This protein binds this small molecule.
Small molecule (SMILES): CC(=O)N[C@@H]1[C@@H](O)[C@H](O)[C@@H](CO)O[C@H]1O

Sequence of chain 1.C:
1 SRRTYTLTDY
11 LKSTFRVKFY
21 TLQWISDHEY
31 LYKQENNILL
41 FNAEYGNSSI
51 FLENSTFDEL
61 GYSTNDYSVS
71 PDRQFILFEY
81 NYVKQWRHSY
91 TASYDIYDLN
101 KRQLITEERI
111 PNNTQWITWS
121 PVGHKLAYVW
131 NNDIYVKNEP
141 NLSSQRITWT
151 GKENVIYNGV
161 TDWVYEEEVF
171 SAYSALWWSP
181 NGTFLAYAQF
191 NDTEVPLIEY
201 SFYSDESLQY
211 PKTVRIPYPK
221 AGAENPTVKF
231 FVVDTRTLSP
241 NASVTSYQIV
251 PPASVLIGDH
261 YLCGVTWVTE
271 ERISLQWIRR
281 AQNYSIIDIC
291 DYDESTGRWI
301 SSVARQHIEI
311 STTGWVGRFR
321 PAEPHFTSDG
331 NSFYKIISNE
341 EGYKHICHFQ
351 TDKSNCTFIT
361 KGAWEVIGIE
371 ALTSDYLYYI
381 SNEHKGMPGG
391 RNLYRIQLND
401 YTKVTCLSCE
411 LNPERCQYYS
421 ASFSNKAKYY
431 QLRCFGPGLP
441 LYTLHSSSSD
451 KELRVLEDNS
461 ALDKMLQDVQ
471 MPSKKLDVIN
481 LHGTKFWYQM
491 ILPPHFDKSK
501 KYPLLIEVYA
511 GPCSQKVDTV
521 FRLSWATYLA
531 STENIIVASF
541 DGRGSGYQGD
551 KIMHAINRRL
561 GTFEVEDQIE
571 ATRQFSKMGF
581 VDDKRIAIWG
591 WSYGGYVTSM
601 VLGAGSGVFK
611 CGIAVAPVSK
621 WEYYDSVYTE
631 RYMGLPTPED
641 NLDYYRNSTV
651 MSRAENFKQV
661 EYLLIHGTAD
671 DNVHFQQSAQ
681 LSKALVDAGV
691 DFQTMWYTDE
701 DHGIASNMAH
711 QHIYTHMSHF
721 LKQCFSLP

Binding-site contacts:
Ligand atom O5 contacts residue GLU35 of chain 1.C at 3.9 Å.
Ligand atom O6 contacts residue GLU35 of chain 1.C at 4.0 Å.
Ligand atom C5 contacts residue ASN37 of chain 1.C at 4.5 Å.
Ligand atom N2 contacts residue ASN54 of chain 1.C at 2.9 Å (h-bond).
Ligand atom C1 contacts residue ASN54 of chain 1.C at 1.5 Å.
Ligand atom C6 contacts residue ASN37 of chain 1.C at 4.4 Å.
Ligand atom C3 contacts residue ASN54 of chain 1.C at 3.8 Å.
Ligand atom C4 contacts residue GLU35 of chain 1.C at 2.9 Å.
Ligand atom C7 contacts residue ASN54 of chain 1.C at 3.4 Å.
Ligand atom C7 contacts residue ASN36 of chain 1.C at 4.2 Å.
Ligand atom O5 contacts residue ASN54 of chain 1.C at 2.4 Å (h-bond).
Ligand atom O5 contacts residue ASN37 of chain 1.C at 3.3 Å (h-bond).
Ligand atom C2 contacts residue ASN54 of chain 1.C at 2.5 Å.
Ligand atom O6 contacts residue ASN37 of chain 1.C at 3.8 Å.
Ligand atom C3 contacts residue GLU35 of chain 1.C at 4.0 Å.
Ligand atom C5 contacts residue GLU35 of chain 1.C at 3.5 Å.
Ligand atom C5 contacts residue ASN54 of chain 1.C at 3.7 Å.
Ligand atom O4 contacts residue GLU35 of chain 1.C at 3.4 Å (salt-bridge).
Ligand atom O3 contacts residue GLU35 of chain 1.C at 4.2 Å.
Ligand atom C1 contacts residue ASN37 of chain 1.C at 4.0 Å.
Ligand atom O7 contacts residue ASN54 of chain 1.C at 3.2 Å (h-bond).
Ligand atom O7 contacts residue ASN36 of chain 1.C at 3.1 Å (h-bond).
Ligand atom C6 contacts residue GLU35 of chain 1.C at 3.4 Å.
Ligand atom C4 contacts residue ASN54 of chain 1.C at 4.2 Å.
Ligand atom C2 contacts residue GLU35 of chain 1.C at 4.3 Å.